Binding-site contacts:
Ligand atom O5 contacts residue ASN12 of chain 1.A at 2.4 Å (h-bond).
Ligand atom C7 contacts residue GLY8 of chain 1.A at 3.9 Å.
Ligand atom C1 contacts residue ASN12 of chain 1.A at 1.4 Å.
Ligand atom C3 contacts residue ASN12 of chain 1.A at 3.8 Å.
Ligand atom N2 contacts residue ASN12 of chain 1.A at 2.9 Å (h-bond).
Ligand atom C8 contacts residue PHE7 of chain 1.A at 4.2 Å (hydrophobic).
Ligand atom C8 contacts residue GLY8 of chain 1.A at 3.6 Å.
Ligand atom C5 contacts residue ASN12 of chain 1.A at 3.7 Å.
Ligand atom C4 contacts residue ASN12 of chain 1.A at 4.2 Å.
Ligand atom N2 contacts residue GLY8 of chain 1.A at 4.4 Å.
Ligand atom C8 contacts residue PHE11 of chain 1.A at 4.4 Å (hydrophobic).
Ligand atom C2 contacts residue ASN12 of chain 1.A at 2.5 Å.
Ligand atom O7 contacts residue GLY8 of chain 1.A at 4.3 Å.
Ligand atom C7 contacts residue ASN12 of chain 1.A at 4.0 Å.

This protein binds this small molecule.
Small molecule (SMILES): CC(=O)N[C@H]1[C@H](O[C@H]2[C@H](O)[C@@H](NC(C)=O)CO[C@@H]2CO)O[C@H](CO)[C@@H](O[C@@H]2O[C@H](CO[C@H]3O[C@H](CO)[C@@H](O)[C@H](O)[C@@H]3O)[C@@H](O)[C@H](O[C@H]3O[C@H](CO)[C@@H](O)[C@H](O)[C@@H]3O)[C@@H]2O)[C@@H]1O

Sequence of chain 1.A:
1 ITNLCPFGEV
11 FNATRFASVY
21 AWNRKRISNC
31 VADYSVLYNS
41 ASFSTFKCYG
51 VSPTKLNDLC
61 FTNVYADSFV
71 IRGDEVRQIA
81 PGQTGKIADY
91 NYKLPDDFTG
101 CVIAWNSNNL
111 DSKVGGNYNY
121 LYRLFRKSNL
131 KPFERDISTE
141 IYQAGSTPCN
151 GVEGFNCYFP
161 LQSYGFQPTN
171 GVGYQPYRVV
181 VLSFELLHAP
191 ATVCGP